Binding-site contacts:
Ligand atom N2 contacts residue HIS180 of chain 1.C at 4.2 Å.
Ligand atom O1 contacts residue PHE253 of chain 1.C at 4.2 Å.
Ligand atom C6 contacts residue ZN1 of chain 1.M at 4.3 Å.
Ligand atom C1 contacts residue ZN1 of chain 1.M at 2.9 Å.
Ligand atom C2 contacts residue ZN1 of chain 1.M at 2.8 Å.
Ligand atom C3 contacts residue ASN219 of chain 1.C at 3.5 Å.
Ligand atom C2 contacts residue LYS161 of chain 1.C at 3.7 Å.
Ligand atom O1 contacts residue ASP182 of chain 1.C at 3.2 Å (salt-bridge).
Ligand atom C3 contacts residue ASP182 of chain 1.C at 3.3 Å.
Ligand atom O1 contacts residue HIS180 of chain 1.C at 2.7 Å (h-bond).
Ligand atom O2 contacts residue LYS161 of chain 1.C at 2.6 Å (salt-bridge).
Ligand atom N2 contacts residue ASP182 of chain 1.C at 3.2 Å (salt-bridge).
Ligand atom C5 contacts residue ILE187 of chain 1.C at 4.3 Å (hydrophobic).
Ligand atom O2 contacts residue LEU177 of chain 1.C at 3.4 Å.
Ligand atom C1 contacts residue HIS237 of chain 1.C at 4.2 Å.
Ligand atom O2 contacts residue PHE253 of chain 1.C at 4.2 Å.
Ligand atom O2 contacts residue ZN1 of chain 1.M at 4.0 Å.
Ligand atom N2 contacts residue ZN1 of chain 1.M at 2.3 Å.
Ligand atom O1 contacts residue ZN1 of chain 1.M at 2.0 Å.
Ligand atom C2 contacts residue LEU177 of chain 1.C at 3.7 Å (hydrophobic).
Ligand atom C4 contacts residue ILE187 of chain 1.C at 3.8 Å (hydrophobic).
Ligand atom C1 contacts residue ASP182 of chain 1.C at 4.2 Å.
Ligand atom N2 contacts residue HIS237 of chain 1.C at 3.1 Å (h-bond).
Ligand atom C3 contacts residue ILE187 of chain 1.C at 3.9 Å (hydrophobic).
Ligand atom C3 contacts residue HIS237 of chain 1.C at 3.5 Å.
Ligand atom C6 contacts residue ALA251 of chain 1.C at 3.6 Å (hydrophobic).
Ligand atom O1 contacts residue LYS161 of chain 1.C at 4.1 Å.
Ligand atom O1 contacts residue LEU177 of chain 1.C at 3.7 Å.
Ligand atom C3 contacts residue ZN1 of chain 1.M at 3.4 Å.
Ligand atom C2 contacts residue HIS180 of chain 1.C at 3.8 Å.
Ligand atom C5 contacts residue ALA251 of chain 1.C at 3.5 Å (hydrophobic).
Ligand atom C4 contacts residue LEU189 of chain 1.C at 4.1 Å (hydrophobic).
Ligand atom C5 contacts residue LEU189 of chain 1.C at 3.9 Å (hydrophobic).
Ligand atom O2 contacts residue TYR165 of chain 1.C at 4.4 Å.
Ligand atom C6 contacts residue PHE253 of chain 1.C at 4.2 Å (hydrophobic).
Ligand atom C4 contacts residue ASN219 of chain 1.C at 3.7 Å.
Ligand atom C2 contacts residue ASP182 of chain 1.C at 4.1 Å.
Ligand atom C2 contacts residue PHE253 of chain 1.C at 3.9 Å (hydrophobic).
Ligand atom C1 contacts residue PHE253 of chain 1.C at 3.9 Å (hydrophobic).
Ligand atom O1 contacts residue HIS237 of chain 1.C at 4.1 Å.

A small-molecule ligand and the protein it binds are described below.
Small molecule (SMILES): O=C(O)c1ccccn1

Sequence of chain 1.C:
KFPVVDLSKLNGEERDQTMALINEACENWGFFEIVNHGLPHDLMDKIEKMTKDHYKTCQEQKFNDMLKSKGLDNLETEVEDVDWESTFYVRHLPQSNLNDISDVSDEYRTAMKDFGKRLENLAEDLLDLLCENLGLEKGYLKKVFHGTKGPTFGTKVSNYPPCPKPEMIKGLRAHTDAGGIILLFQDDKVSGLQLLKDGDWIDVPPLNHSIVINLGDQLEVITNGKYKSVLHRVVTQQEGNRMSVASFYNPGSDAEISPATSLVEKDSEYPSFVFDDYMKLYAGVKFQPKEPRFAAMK